Binding-site contacts:
Ligand atom C7 contacts residue SER311 of chain 1.A at 3.5 Å.
Ligand atom C7 contacts residue ASN283 of chain 1.A at 3.3 Å.
Ligand atom C8 contacts residue SER311 of chain 1.A at 4.0 Å.
Ligand atom C3 contacts residue ASN283 of chain 1.A at 3.8 Å.
Ligand atom C2 contacts residue ASN283 of chain 1.A at 2.4 Å.
Ligand atom C8 contacts residue MET310 of chain 1.A at 3.7 Å (hydrophobic).
Ligand atom C8 contacts residue ASN283 of chain 1.A at 4.4 Å.
Ligand atom O5 contacts residue ILE281 of chain 1.A at 3.8 Å.
Ligand atom O5 contacts residue ASN283 of chain 1.A at 2.4 Å (h-bond).
Ligand atom N2 contacts residue SER311 of chain 1.A at 4.4 Å.
Ligand atom O6 contacts residue ARG558 of chain 1.A at 3.2 Å (salt-bridge).
Ligand atom C6 contacts residue ILE281 of chain 1.A at 4.5 Å (hydrophobic).
Ligand atom C4 contacts residue ASN283 of chain 1.A at 4.3 Å.
Ligand atom N2 contacts residue ASN283 of chain 1.A at 2.8 Å (h-bond).
Ligand atom C1 contacts residue ASN283 of chain 1.A at 1.4 Å.
Ligand atom O6 contacts residue ASP640 of chain 1.A at 3.8 Å.
Ligand atom O7 contacts residue SER311 of chain 1.A at 3.0 Å (h-bond).
Ligand atom C6 contacts residue ARG558 of chain 1.A at 3.9 Å.
Ligand atom C5 contacts residue ILE281 of chain 1.A at 3.9 Å (hydrophobic).
Ligand atom C1 contacts residue ILE281 of chain 1.A at 3.9 Å (hydrophobic).
Ligand atom O7 contacts residue ASN283 of chain 1.A at 3.5 Å (h-bond).
Ligand atom O7 contacts residue THR312 of chain 1.A at 3.6 Å.
Ligand atom C5 contacts residue ASN283 of chain 1.A at 3.6 Å.

The small molecule below binds the protein below.
Small molecule (SMILES): CC(=O)N[C@H]1[C@H](O[C@H]2[C@H](O)[C@@H](NC(C)=O)CO[C@@H]2CO)O[C@H](CO)[C@@H](O)[C@@H]1O

Sequence of chain 1.A:
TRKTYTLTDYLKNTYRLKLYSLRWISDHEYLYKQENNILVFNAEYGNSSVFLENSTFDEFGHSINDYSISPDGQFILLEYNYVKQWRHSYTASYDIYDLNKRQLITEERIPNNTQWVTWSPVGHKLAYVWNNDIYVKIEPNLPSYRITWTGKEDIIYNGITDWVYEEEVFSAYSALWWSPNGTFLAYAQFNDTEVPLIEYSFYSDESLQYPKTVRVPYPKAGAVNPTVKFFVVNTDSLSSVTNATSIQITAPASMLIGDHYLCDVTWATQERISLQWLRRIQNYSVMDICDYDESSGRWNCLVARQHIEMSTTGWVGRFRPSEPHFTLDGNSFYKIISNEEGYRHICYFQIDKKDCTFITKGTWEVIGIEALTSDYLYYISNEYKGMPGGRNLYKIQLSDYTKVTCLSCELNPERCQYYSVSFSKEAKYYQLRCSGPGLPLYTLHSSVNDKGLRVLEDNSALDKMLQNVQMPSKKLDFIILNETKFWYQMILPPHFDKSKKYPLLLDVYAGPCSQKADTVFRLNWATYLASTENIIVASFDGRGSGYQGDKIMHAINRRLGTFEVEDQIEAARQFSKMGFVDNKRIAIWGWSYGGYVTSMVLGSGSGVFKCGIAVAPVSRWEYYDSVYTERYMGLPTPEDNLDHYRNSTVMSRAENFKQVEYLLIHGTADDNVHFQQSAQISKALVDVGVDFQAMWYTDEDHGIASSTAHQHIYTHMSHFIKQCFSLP